This protein binds this small molecule.
Small molecule (SMILES): CC(=O)N[C@H]1[C@H](O[C@H]2[C@H](O)[C@@H](NC(C)=O)CO[C@@H]2CO)O[C@H](CO)[C@@H](O)[C@@H]1O

Sequence of chain 1.A:
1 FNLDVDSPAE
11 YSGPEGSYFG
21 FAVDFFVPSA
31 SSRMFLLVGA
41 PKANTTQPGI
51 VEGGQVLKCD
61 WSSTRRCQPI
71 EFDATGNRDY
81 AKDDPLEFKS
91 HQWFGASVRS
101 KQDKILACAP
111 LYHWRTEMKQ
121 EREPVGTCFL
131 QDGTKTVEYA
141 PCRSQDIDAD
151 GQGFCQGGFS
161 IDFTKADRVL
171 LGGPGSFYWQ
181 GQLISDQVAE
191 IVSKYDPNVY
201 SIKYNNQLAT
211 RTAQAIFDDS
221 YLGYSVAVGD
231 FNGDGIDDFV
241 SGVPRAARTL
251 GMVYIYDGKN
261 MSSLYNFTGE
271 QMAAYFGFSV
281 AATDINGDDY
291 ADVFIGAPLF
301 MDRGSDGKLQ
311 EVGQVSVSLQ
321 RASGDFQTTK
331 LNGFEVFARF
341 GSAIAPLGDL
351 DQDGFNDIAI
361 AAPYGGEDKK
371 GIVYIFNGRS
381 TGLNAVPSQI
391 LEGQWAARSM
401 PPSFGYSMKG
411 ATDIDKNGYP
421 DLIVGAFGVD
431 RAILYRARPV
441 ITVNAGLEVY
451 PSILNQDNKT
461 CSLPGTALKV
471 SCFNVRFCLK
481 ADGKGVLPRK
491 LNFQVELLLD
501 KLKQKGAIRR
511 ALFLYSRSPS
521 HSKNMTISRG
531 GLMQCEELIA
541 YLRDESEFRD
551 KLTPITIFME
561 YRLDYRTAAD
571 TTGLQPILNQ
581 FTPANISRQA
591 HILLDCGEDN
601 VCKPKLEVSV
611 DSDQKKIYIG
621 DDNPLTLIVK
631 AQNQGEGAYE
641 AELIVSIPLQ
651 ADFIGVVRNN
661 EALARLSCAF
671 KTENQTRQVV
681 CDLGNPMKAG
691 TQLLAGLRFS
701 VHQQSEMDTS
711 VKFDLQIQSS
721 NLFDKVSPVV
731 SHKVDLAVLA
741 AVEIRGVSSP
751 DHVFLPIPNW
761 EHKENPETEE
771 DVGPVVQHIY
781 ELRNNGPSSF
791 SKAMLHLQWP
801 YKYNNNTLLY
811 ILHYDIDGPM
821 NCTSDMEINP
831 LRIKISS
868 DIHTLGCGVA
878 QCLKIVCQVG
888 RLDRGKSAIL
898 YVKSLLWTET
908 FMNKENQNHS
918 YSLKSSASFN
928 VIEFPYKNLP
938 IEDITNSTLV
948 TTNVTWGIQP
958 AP

Binding-site contacts:
Ligand atom C1 contacts residue THR460 of chain 1.A at 3.7 Å.
Ligand atom O6 contacts residue PRO451 of chain 1.A at 3.9 Å.
Ligand atom O7 contacts residue ASN458 of chain 1.A at 2.8 Å (h-bond).
Ligand atom O5 contacts residue ASN458 of chain 1.A at 2.4 Å (h-bond).
Ligand atom O6 contacts residue TYR450 of chain 1.A at 4.0 Å.
Ligand atom C7 contacts residue ASN458 of chain 1.A at 3.1 Å.
Ligand atom O5 contacts residue THR460 of chain 1.A at 3.4 Å (h-bond).
Ligand atom O6 contacts residue CYS472 of chain 1.A at 3.0 Å (h-bond).
Ligand atom C5 contacts residue THR460 of chain 1.A at 3.3 Å.
Ligand atom N2 contacts residue ASN458 of chain 1.A at 2.9 Å (h-bond).
Ligand atom C5 contacts residue ASN458 of chain 1.A at 3.6 Å.
Ligand atom C1 contacts residue ASN458 of chain 1.A at 1.4 Å.
Ligand atom C8 contacts residue THR460 of chain 1.A at 3.9 Å.
Ligand atom C4 contacts residue ASN458 of chain 1.A at 4.3 Å.
Ligand atom C2 contacts residue ASN458 of chain 1.A at 2.5 Å.
Ligand atom C6 contacts residue THR460 of chain 1.A at 3.5 Å.
Ligand atom C6 contacts residue CYS472 of chain 1.A at 3.9 Å (hydrophobic).
Ligand atom C3 contacts residue ASN458 of chain 1.A at 3.8 Å.